A protein and the small-molecule ligand that binds it are described below.
Small molecule (SMILES): CC(=O)N[C@H]1CO[C@H](CO[C@@H]2O[C@@H](C)[C@@H](O)[C@@H](O)[C@@H]2O)[C@@H](O)[C@@H]1O

Sequence of chain 1.B:
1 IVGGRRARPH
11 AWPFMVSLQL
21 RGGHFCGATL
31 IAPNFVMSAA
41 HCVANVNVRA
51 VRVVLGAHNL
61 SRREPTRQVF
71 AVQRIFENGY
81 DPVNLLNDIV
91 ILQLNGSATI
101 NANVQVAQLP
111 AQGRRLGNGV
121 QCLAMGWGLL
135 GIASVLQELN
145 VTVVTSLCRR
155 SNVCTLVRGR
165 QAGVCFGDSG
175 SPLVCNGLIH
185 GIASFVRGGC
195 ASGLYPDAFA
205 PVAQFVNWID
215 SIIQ

Binding-site contacts:
Ligand atom O4 contacts residue ASN180 of chain 1.B at 3.1 Å (h-bond).
Ligand atom C7 contacts residue ASN144 of chain 1.B at 3.4 Å.
Ligand atom C4 contacts residue LEU123 of chain 1.B at 4.4 Å (hydrophobic).
Ligand atom O3 contacts residue CYS179 of chain 1.B at 3.3 Å.
Ligand atom C1 contacts residue ARG5 of chain 1.B at 4.3 Å.
Ligand atom C2 contacts residue GLN121 of chain 1.B at 4.4 Å.
Ligand atom C3 contacts residue GLN121 of chain 1.B at 3.7 Å.
Ligand atom C4 contacts residue GLY181 of chain 1.B at 4.0 Å.
Ligand atom O5 contacts residue ASN144 of chain 1.B at 2.3 Å (h-bond).
Ligand atom C1 contacts residue ASN144 of chain 1.B at 1.5 Å.
Ligand atom C3 contacts residue ASN144 of chain 1.B at 3.9 Å.
Ligand atom C6 contacts residue TRP12 of chain 1.B at 3.7 Å (hydrophobic).
Ligand atom C3 contacts residue CYS122 of chain 1.B at 4.2 Å (hydrophobic).
Ligand atom C4 contacts residue CYS179 of chain 1.B at 4.3 Å (hydrophobic).
Ligand atom C5 contacts residue ASN144 of chain 1.B at 3.6 Å.
Ligand atom C4 contacts residue ASN180 of chain 1.B at 3.8 Å.
Ligand atom O3 contacts residue CYS122 of chain 1.B at 4.0 Å.
Ligand atom C5 contacts residue LEU123 of chain 1.B at 3.9 Å (hydrophobic).
Ligand atom C3 contacts residue VAL178 of chain 1.B at 3.9 Å (hydrophobic).
Ligand atom C5 contacts residue VAL178 of chain 1.B at 4.4 Å (hydrophobic).
Ligand atom C2 contacts residue ASN144 of chain 1.B at 2.6 Å.
Ligand atom O4 contacts residue GLY181 of chain 1.B at 2.8 Å (h-bond).
Ligand atom O4 contacts residue CYS179 of chain 1.B at 3.9 Å.
Ligand atom N2 contacts residue ASN144 of chain 1.B at 3.1 Å (h-bond).
Ligand atom O3 contacts residue GLN121 of chain 1.B at 3.0 Å (h-bond).
Ligand atom O5 contacts residue LEU123 of chain 1.B at 4.1 Å.
Ligand atom C3 contacts residue CYS179 of chain 1.B at 4.3 Å (hydrophobic).
Ligand atom C3 contacts residue LEU123 of chain 1.B at 4.5 Å (hydrophobic).
Ligand atom C2 contacts residue ASN180 of chain 1.B at 4.5 Å.
Ligand atom O3 contacts residue VAL178 of chain 1.B at 3.8 Å.
Ligand atom C4 contacts residue ASN144 of chain 1.B at 4.2 Å.
Ligand atom O3 contacts residue ASN180 of chain 1.B at 2.6 Å (h-bond).
Ligand atom C6 contacts residue VAL178 of chain 1.B at 3.7 Å (hydrophobic).
Ligand atom O2 contacts residue GLN121 of chain 1.B at 3.9 Å.
Ligand atom C3 contacts residue ASN180 of chain 1.B at 3.7 Å.
Ligand atom O7 contacts residue ASN144 of chain 1.B at 3.3 Å (h-bond).
Ligand atom O4 contacts residue VAL178 of chain 1.B at 3.9 Å.
Ligand atom C4 contacts residue VAL178 of chain 1.B at 3.6 Å (hydrophobic).
Ligand atom C6 contacts residue LEU123 of chain 1.B at 4.1 Å (hydrophobic).
Ligand atom O7 contacts residue GLN121 of chain 1.B at 3.9 Å.